Sequence of chain 55.A:
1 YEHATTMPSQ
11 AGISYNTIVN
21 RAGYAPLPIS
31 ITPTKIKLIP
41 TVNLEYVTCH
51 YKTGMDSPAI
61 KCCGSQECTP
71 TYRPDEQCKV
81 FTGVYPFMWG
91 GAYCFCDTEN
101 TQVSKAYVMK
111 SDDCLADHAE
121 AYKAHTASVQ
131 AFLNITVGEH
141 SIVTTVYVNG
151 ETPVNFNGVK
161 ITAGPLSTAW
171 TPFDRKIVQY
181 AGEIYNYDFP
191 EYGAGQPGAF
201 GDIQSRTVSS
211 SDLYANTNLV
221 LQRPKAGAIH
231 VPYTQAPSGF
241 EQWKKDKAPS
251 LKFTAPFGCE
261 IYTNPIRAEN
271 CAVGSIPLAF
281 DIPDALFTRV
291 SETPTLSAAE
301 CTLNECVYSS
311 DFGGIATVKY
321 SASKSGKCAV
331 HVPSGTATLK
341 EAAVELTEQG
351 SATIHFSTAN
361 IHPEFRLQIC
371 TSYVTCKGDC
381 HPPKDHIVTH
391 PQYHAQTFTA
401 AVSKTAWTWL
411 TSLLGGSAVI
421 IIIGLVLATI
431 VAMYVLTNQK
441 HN

Binding-site contacts:
Ligand atom O7 contacts residue GLU305 of chain 55.A at 2.4 Å (salt-bridge).
Ligand atom C7 contacts residue GLU305 of chain 55.A at 3.6 Å.
Ligand atom C6 contacts residue ASN318 of chain 56.B at 3.2 Å.
Ligand atom O6 contacts residue SER284 of chain 56.B at 2.4 Å (h-bond).
Ligand atom N2 contacts residue GLU305 of chain 55.A at 4.4 Å.
Ligand atom C8 contacts residue GLU305 of chain 55.A at 4.5 Å.
Ligand atom O5 contacts residue SER284 of chain 56.B at 4.2 Å.
Ligand atom O6 contacts residue ASN318 of chain 56.B at 2.9 Å (h-bond).
Ligand atom C6 contacts residue SER284 of chain 56.B at 3.4 Å.
Ligand atom C5 contacts residue SER284 of chain 56.B at 4.5 Å.

A protein and the small-molecule ligand that binds it are described below.
Small molecule (SMILES): CC(=O)N[C@@H]1[C@@H](O)[C@H](O)[C@@H](CO)O[C@H]1O

Sequence of chain 56.B:
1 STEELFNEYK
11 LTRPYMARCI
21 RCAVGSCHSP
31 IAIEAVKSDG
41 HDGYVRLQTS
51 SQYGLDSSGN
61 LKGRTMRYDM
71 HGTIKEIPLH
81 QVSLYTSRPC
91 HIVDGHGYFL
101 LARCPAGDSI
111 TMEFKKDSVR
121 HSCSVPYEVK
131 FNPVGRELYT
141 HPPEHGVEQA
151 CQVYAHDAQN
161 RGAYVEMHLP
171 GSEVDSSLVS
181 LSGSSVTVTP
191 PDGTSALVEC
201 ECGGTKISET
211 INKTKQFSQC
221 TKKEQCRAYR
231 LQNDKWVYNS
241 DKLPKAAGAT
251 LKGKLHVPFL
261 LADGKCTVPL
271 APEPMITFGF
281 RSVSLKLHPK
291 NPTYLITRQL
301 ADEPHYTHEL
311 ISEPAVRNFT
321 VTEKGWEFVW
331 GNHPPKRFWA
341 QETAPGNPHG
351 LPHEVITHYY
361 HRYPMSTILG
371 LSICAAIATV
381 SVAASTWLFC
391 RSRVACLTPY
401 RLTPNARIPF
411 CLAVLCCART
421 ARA